A protein and the small-molecule ligand that binds it are described below.
Small molecule (SMILES): CC(=O)N[C@@H]1[C@@H](O)[C@H](O)[C@@H](CO)O[C@H]1O

Sequence of chain 1.A:
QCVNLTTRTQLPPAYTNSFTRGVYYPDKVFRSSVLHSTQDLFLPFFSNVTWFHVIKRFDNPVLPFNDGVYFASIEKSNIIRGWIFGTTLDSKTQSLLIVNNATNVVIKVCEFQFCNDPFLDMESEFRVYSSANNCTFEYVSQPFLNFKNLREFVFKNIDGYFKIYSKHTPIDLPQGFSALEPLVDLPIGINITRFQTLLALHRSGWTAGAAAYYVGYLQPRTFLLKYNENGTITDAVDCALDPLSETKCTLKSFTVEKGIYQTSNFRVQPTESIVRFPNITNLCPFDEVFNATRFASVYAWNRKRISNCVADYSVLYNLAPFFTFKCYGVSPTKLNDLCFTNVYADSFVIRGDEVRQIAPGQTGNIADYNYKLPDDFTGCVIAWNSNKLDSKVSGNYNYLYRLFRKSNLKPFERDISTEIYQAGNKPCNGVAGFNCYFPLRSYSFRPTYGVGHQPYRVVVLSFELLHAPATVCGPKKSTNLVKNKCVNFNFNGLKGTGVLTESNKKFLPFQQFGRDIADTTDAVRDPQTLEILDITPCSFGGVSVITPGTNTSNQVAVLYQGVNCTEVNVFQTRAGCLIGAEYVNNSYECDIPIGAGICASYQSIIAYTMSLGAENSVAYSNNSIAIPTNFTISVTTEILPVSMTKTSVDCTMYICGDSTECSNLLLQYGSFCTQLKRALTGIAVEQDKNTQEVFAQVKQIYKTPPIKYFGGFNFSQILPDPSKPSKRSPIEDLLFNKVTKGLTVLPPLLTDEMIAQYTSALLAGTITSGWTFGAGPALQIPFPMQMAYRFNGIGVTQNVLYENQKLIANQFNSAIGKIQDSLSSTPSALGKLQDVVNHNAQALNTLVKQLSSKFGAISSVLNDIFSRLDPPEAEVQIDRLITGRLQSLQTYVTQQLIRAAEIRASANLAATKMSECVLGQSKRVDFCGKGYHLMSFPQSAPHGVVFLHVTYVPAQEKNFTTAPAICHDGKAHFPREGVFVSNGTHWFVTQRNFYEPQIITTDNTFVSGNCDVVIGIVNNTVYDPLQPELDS

Binding-site contacts:
Ligand atom C1 contacts residue ASN48 of chain 1.A at 1.4 Å.
Ligand atom C2 contacts residue ASN48 of chain 1.A at 2.5 Å.
Ligand atom O5 contacts residue TYR15 of chain 1.A at 4.2 Å.
Ligand atom C5 contacts residue TYR15 of chain 1.A at 4.1 Å (hydrophobic).
Ligand atom C4 contacts residue ASN48 of chain 1.A at 4.2 Å.
Ligand atom C8 contacts residue ASN48 of chain 1.A at 4.4 Å.
Ligand atom N2 contacts residue ASN48 of chain 1.A at 2.9 Å (h-bond).
Ligand atom C5 contacts residue ASN48 of chain 1.A at 3.7 Å.
Ligand atom C6 contacts residue TYR15 of chain 1.A at 3.9 Å (hydrophobic).
Ligand atom C1 contacts residue TYR15 of chain 1.A at 4.5 Å (hydrophobic).
Ligand atom O5 contacts residue ASN48 of chain 1.A at 2.4 Å (h-bond).
Ligand atom C3 contacts residue ASN48 of chain 1.A at 3.8 Å.
Ligand atom O6 contacts residue TYR15 of chain 1.A at 3.6 Å.
Ligand atom O7 contacts residue ASN48 of chain 1.A at 3.2 Å (h-bond).
Ligand atom C7 contacts residue ASN48 of chain 1.A at 3.3 Å.